Sequence of chain 1.B:
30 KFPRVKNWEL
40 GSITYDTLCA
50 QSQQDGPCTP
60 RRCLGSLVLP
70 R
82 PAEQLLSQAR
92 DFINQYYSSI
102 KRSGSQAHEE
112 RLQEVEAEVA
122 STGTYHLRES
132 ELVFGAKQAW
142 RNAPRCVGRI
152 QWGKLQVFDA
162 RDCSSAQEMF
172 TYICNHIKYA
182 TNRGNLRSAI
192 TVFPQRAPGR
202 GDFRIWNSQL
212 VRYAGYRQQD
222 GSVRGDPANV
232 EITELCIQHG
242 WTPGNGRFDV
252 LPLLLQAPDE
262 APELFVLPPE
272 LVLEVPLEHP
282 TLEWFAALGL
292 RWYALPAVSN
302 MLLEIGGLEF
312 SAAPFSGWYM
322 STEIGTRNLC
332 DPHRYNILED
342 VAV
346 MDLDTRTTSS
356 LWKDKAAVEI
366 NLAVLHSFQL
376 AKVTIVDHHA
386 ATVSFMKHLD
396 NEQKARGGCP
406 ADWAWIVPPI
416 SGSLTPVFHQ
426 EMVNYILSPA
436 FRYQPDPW

A protein and the small-molecule ligand that binds it are described below.
Small molecule (SMILES): Fc1cccc([C@@H]2C[C@H]2CNCCc2ccnc(-n3ccnc3)n2)c1

Sequence of chain 1.A:
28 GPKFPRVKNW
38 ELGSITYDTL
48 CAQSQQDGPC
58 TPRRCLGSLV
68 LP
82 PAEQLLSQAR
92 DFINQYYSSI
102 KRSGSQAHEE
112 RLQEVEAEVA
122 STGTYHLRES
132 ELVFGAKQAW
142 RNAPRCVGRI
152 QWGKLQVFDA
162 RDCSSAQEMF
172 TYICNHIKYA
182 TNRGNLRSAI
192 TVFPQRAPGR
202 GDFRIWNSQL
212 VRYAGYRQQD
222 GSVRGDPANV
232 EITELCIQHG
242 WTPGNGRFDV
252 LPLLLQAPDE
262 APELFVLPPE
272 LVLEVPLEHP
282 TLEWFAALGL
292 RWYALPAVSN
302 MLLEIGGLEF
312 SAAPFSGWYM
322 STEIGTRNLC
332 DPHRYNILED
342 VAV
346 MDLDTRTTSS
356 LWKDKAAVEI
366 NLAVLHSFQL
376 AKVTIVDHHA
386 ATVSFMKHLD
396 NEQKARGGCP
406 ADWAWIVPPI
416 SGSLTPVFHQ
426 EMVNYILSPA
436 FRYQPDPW

Binding-site contacts:
Ligand atom C20 contacts residue HEM1 of chain 1.C at 3.5 Å.
Ligand atom N13 contacts residue VAL299 of chain 1.A at 3.6 Å.
Ligand atom C5' contacts residue VAL67 of chain 1.A at 3.7 Å (hydrophobic).
Ligand atom C15 contacts residue GLN210 of chain 1.A at 3.3 Å.
Ligand atom C05 contacts residue HEM1 of chain 1.C at 3.3 Å.
Ligand atom C04 contacts residue PRO297 of chain 1.A at 3.3 Å (hydrophobic).
Ligand atom C3' contacts residue TRP37 of chain 1.B at 3.9 Å (hydrophobic).
Ligand atom C14 contacts residue GLN210 of chain 1.A at 3.5 Å.
Ligand atom C05 contacts residue GLY318 of chain 1.A at 3.9 Å.
Ligand atom C02 contacts residue HEM1 of chain 1.C at 3.0 Å.
Ligand atom N03 contacts residue VAL299 of chain 1.A at 3.7 Å.
Ligand atom C22 contacts residue HEM1 of chain 1.C at 4.0 Å.
Ligand atom C12 contacts residue VAL299 of chain 1.A at 3.3 Å (hydrophobic).
Ligand atom C12 contacts residue GLU324 of chain 1.A at 3.8 Å.
Ligand atom C6' contacts residue VAL67 of chain 1.A at 3.8 Å (hydrophobic).
Ligand atom C14 contacts residue PRO297 of chain 1.A at 3.8 Å (hydrophobic).
Ligand atom N19 contacts residue HEM1 of chain 1.C at 2.5 Å (h-bond).
Ligand atom N11 contacts residue VAL299 of chain 1.A at 3.3 Å.
Ligand atom C05 contacts residue PHE316 of chain 1.A at 3.9 Å (hydrophobic).
Ligand atom C16 contacts residue VAL299 of chain 1.A at 3.7 Å (hydrophobic).
Ligand atom C5' contacts residue LEU68 of chain 1.A at 3.6 Å (hydrophobic).
Ligand atom C4' contacts residue LEU68 of chain 1.A at 3.4 Å (hydrophobic).
Ligand atom C18 contacts residue HEM1 of chain 1.C at 3.2 Å.
Ligand atom C23 contacts residue GOL1 of chain 1.G at 3.9 Å.
Ligand atom N13 contacts residue ALA298 of chain 1.A at 4.0 Å.
Ligand atom F7' contacts residue TRP37 of chain 1.B at 3.6 Å.
Ligand atom C22 contacts residue TRP410 of chain 1.A at 3.4 Å (hydrophobic).
Ligand atom N13 contacts residue PRO297 of chain 1.A at 3.4 Å.
Ligand atom N11 contacts residue GLU324 of chain 1.A at 3.8 Å.
Ligand atom N13 contacts residue GLU324 of chain 1.A at 4.0 Å.
Ligand atom C15 contacts residue VAL299 of chain 1.A at 4.0 Å (hydrophobic).
Ligand atom C14 contacts residue VAL299 of chain 1.A at 4.0 Å (hydrophobic).
Ligand atom C17 contacts residue HEM1 of chain 1.C at 3.2 Å.
Ligand atom C4' contacts residue TRP37 of chain 1.B at 4.0 Å (hydrophobic).
Ligand atom C6' contacts residue TYR438 of chain 1.A at 3.7 Å (hydrophobic).
Ligand atom C22 contacts residue GOL1 of chain 1.G at 3.2 Å.
Ligand atom N01 contacts residue PHE316 of chain 1.A at 4.0 Å.
Ligand atom C5' contacts residue TYR438 of chain 1.A at 3.9 Å (hydrophobic).
Ligand atom C21 contacts residue HEM1 of chain 1.C at 3.3 Å.
Ligand atom N01 contacts residue HEM1 of chain 1.C at 2.2 Å.